Sequence of chain 1.I:
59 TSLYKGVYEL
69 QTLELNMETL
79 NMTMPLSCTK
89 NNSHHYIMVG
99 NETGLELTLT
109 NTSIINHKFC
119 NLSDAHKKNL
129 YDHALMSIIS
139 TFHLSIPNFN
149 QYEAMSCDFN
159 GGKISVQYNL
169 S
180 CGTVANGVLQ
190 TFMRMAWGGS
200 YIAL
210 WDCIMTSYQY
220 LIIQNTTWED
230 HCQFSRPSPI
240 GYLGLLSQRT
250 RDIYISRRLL

Binding-site contacts:
Ligand atom O7 contacts residue ASN167 of chain 1.I at 4.0 Å.
Ligand atom C8 contacts residue ILE113 of chain 1.I at 3.5 Å (hydrophobic).
Ligand atom O5 contacts residue ASN167 of chain 1.I at 2.3 Å (h-bond).
Ligand atom O5 contacts residue SER169 of chain 1.I at 3.8 Å.
Ligand atom C6 contacts residue ASN167 of chain 1.I at 4.5 Å.
Ligand atom C6 contacts residue SER169 of chain 1.I at 3.3 Å.
Ligand atom N2 contacts residue ASN167 of chain 1.I at 2.9 Å (h-bond).
Ligand atom C3 contacts residue TYR219 of chain 1.I at 4.2 Å (hydrophobic).
Ligand atom C2 contacts residue TYR219 of chain 1.I at 3.9 Å (hydrophobic).
Ligand atom C1 contacts residue SER169 of chain 1.I at 4.3 Å.
Ligand atom C4 contacts residue ASN167 of chain 1.I at 4.2 Å.
Ligand atom C8 contacts residue GLN165 of chain 1.I at 3.9 Å.
Ligand atom C7 contacts residue GLN165 of chain 1.I at 4.4 Å.
Ligand atom C8 contacts residue SER111 of chain 1.I at 3.8 Å.
Ligand atom C1 contacts residue TYR219 of chain 1.I at 3.9 Å (hydrophobic).
Ligand atom C7 contacts residue ASN114 of chain 1.I at 4.5 Å.
Ligand atom C7 contacts residue ASN167 of chain 1.I at 3.6 Å.
Ligand atom O7 contacts residue ASN114 of chain 1.I at 4.3 Å.
Ligand atom C8 contacts residue TYR219 of chain 1.I at 3.8 Å (hydrophobic).
Ligand atom C1 contacts residue ASN167 of chain 1.I at 1.4 Å.
Ligand atom C7 contacts residue TYR219 of chain 1.I at 4.0 Å (hydrophobic).
Ligand atom N2 contacts residue TYR219 of chain 1.I at 3.1 Å (h-bond).
Ligand atom O6 contacts residue LYS116 of chain 1.I at 3.5 Å (salt-bridge).
Ligand atom C5 contacts residue SER169 of chain 1.I at 3.6 Å.
Ligand atom C5 contacts residue ASN167 of chain 1.I at 3.6 Å.
Ligand atom O7 contacts residue LYS116 of chain 1.I at 3.8 Å.
Ligand atom C8 contacts residue ASN114 of chain 1.I at 4.0 Å.
Ligand atom C3 contacts residue ASN167 of chain 1.I at 3.8 Å.
Ligand atom C2 contacts residue ASN167 of chain 1.I at 2.4 Å.
Ligand atom C8 contacts residue SER169 of chain 1.I at 4.4 Å.

A protein and the small-molecule ligand that binds it are described below.
Small molecule (SMILES): CC(=O)N[C@H]1[C@H](O[C@H]2[C@H](O)[C@@H](NC(C)=O)CO[C@@H]2CO)O[C@H](CO)[C@@H](O[C@@H]2O[C@H](CO)[C@@H](O)[C@H](O)[C@@H]2O)[C@@H]1O